Binding-site contacts:
Ligand atom C18 contacts residue PRO41 of chain 1.A at 3.6 Å (hydrophobic).
Ligand atom C01 contacts residue LEU53 of chain 1.A at 3.7 Å (hydrophobic).
Ligand atom O04 contacts residue LYS50 of chain 1.A at 3.0 Å (salt-bridge).
Ligand atom C19 contacts residue MET108 of chain 1.A at 3.6 Å (hydrophobic).
Ligand atom C08 contacts residue ILE105 of chain 1.A at 3.7 Å (hydrophobic).
Ligand atom C12 contacts residue LEU51 of chain 1.A at 3.7 Å (hydrophobic).
Ligand atom C20 contacts residue MET108 of chain 1.A at 3.7 Å (hydrophobic).
Ligand atom C18 contacts residue TRP40 of chain 1.A at 3.7 Å (hydrophobic).
Ligand atom C03 contacts residue ASN99 of chain 1.A at 3.1 Å.
Ligand atom N01 contacts residue VAL46 of chain 1.A at 3.8 Å.
Ligand atom C06 contacts residue LEU51 of chain 1.A at 3.7 Å (hydrophobic).
Ligand atom C11 contacts residue PHE42 of chain 1.A at 3.6 Å (hydrophobic).
Ligand atom C24 contacts residue TRP40 of chain 1.A at 3.6 Å (hydrophobic).
Ligand atom S01 contacts residue PRO45 of chain 1.A at 3.9 Å.
Ligand atom C07 contacts residue ILE105 of chain 1.A at 3.7 Å (hydrophobic).
Ligand atom C02 contacts residue LEU53 of chain 1.A at 3.7 Å (hydrophobic).
Ligand atom O04 contacts residue ASP47 of chain 1.A at 3.8 Å.
Ligand atom C23 contacts residue PRO45 of chain 1.A at 3.6 Å (hydrophobic).
Ligand atom C15 contacts residue TRP40 of chain 1.A at 3.7 Å (hydrophobic).
Ligand atom N01 contacts residue ILE105 of chain 1.A at 3.7 Å.
Ligand atom O03 contacts residue LEU51 of chain 1.A at 3.5 Å.
Ligand atom O03 contacts residue VAL46 of chain 1.A at 3.5 Å.
Ligand atom CL01 contacts residue ASP104 of chain 1.A at 3.9 Å.
Ligand atom O01 contacts residue ASN99 of chain 1.A at 3.1 Å (h-bond).
Ligand atom C14 contacts residue TRP40 of chain 1.A at 3.5 Å (hydrophobic).
Ligand atom CL01 contacts residue MET108 of chain 1.A at 3.7 Å.
Ligand atom C19 contacts residue TRP40 of chain 1.A at 3.6 Å (hydrophobic).
Ligand atom O03 contacts residue PRO45 of chain 1.A at 3.6 Å.
Ligand atom C24 contacts residue GLN44 of chain 1.A at 3.8 Å.
Ligand atom C17 contacts residue ILE105 of chain 1.A at 3.9 Å (hydrophobic).
Ligand atom N02 contacts residue LYS50 of chain 1.A at 3.8 Å.
Ligand atom C14 contacts residue LEU51 of chain 1.A at 3.9 Å (hydrophobic).
Ligand atom C23 contacts residue GLN44 of chain 1.A at 3.6 Å.
Ligand atom C08 contacts residue PRO41 of chain 1.A at 3.7 Å (hydrophobic).
Ligand atom O03 contacts residue ASP47 of chain 1.A at 2.8 Å (salt-bridge).
Ligand atom C13 contacts residue LEU51 of chain 1.A at 3.9 Å (hydrophobic).
Ligand atom C24 contacts residue PRO41 of chain 1.A at 3.6 Å (hydrophobic).
Ligand atom C11 contacts residue VAL46 of chain 1.A at 3.8 Å (hydrophobic).
Ligand atom C02 contacts residue ASN99 of chain 1.A at 3.5 Å.
Ligand atom C23 contacts residue PRO41 of chain 1.A at 3.4 Å (hydrophobic).

Sequence of chain 1.A:
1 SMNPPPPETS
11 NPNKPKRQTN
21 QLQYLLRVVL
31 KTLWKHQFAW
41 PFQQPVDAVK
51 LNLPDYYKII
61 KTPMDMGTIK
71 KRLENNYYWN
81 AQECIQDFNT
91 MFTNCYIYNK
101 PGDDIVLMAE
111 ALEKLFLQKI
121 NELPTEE

This protein binds this small molecule.
Small molecule (SMILES): CCS(=O)(=O)Nc1ccc(Oc2ccc(Cl)cc2)c(-c2cn(C)c(=O)c3ccccc23)c1